Sequence of chain 2.A:
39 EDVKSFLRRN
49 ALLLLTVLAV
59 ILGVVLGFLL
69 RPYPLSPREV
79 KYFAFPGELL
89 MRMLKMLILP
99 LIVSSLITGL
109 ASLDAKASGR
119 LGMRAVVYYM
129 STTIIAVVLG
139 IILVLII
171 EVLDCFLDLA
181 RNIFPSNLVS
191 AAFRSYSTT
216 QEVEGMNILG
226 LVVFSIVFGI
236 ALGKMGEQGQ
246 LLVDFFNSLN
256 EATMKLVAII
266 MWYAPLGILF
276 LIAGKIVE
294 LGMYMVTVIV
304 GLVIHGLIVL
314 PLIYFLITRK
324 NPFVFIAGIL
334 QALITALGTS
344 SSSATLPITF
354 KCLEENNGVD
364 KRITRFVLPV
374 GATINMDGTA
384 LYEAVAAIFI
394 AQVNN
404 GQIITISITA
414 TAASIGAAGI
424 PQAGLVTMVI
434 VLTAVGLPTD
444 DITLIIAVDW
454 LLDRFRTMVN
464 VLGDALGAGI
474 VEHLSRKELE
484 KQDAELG

A protein and the small-molecule ligand that binds it are described below.
Small molecule (SMILES): N[C@@H](CC(=O)O)C(=O)O

Binding-site contacts:
Ligand atom N contacts residue ILE423 of chain 2.A at 3.4 Å (h-bond).
Ligand atom CG contacts residue ILE423 of chain 2.A at 4.0 Å (hydrophobic).
Ligand atom C contacts residue THR460 of chain 2.A at 3.7 Å.
Ligand atom C contacts residue ASN463 of chain 2.A at 3.6 Å.
Ligand atom OXT contacts residue GLY422 of chain 2.A at 3.1 Å (h-bond).
Ligand atom OXT contacts residue THR460 of chain 2.A at 3.9 Å.
Ligand atom O contacts residue ASN463 of chain 2.A at 2.8 Å (h-bond).
Ligand atom N contacts residue SER343 of chain 2.A at 2.8 Å (h-bond).
Ligand atom CG contacts residue THR382 of chain 2.A at 3.6 Å.
Ligand atom CA contacts residue ASP456 of chain 2.A at 3.8 Å.
Ligand atom O contacts residue GLY422 of chain 2.A at 4.0 Å.
Ligand atom OD2 contacts residue ARG459 of chain 2.A at 3.3 Å (salt-bridge).
Ligand atom OD2 contacts residue ASP456 of chain 2.A at 3.0 Å (salt-bridge).
Ligand atom CG contacts residue ARG459 of chain 2.A at 3.5 Å.
Ligand atom O contacts residue SER345 of chain 2.A at 2.7 Å (h-bond).
Ligand atom CA contacts residue THR460 of chain 2.A at 3.4 Å.
Ligand atom CB contacts residue ILE423 of chain 2.A at 3.4 Å (hydrophobic).
Ligand atom OD2 contacts residue GLN425 of chain 2.A at 3.7 Å.
Ligand atom OD2 contacts residue ALA426 of chain 2.A at 2.9 Å (h-bond).
Ligand atom CG contacts residue ALA426 of chain 2.A at 3.9 Å (hydrophobic).
Ligand atom OXT contacts residue SER344 of chain 2.A at 3.4 Å.
Ligand atom CB contacts residue THR382 of chain 2.A at 3.8 Å.
Ligand atom OD2 contacts residue GLY427 of chain 2.A at 2.8 Å (h-bond).
Ligand atom C contacts residue GLY422 of chain 2.A at 4.0 Å.
Ligand atom OD1 contacts residue GLY427 of chain 2.A at 3.5 Å (h-bond).
Ligand atom OD1 contacts residue THR382 of chain 2.A at 2.7 Å (h-bond).
Ligand atom OXT contacts residue SER343 of chain 2.A at 3.5 Å (h-bond).
Ligand atom OD1 contacts residue ASP456 of chain 2.A at 3.8 Å.
Ligand atom OXT contacts residue SER345 of chain 2.A at 2.8 Å (h-bond).
Ligand atom CG contacts residue ASP456 of chain 2.A at 3.4 Å.
Ligand atom OD1 contacts residue ARG459 of chain 2.A at 3.0 Å (salt-bridge).
Ligand atom CA contacts residue ILE423 of chain 2.A at 3.8 Å (hydrophobic).
Ligand atom CA contacts residue ASN463 of chain 2.A at 3.7 Å.
Ligand atom OXT contacts residue ILE423 of chain 2.A at 3.6 Å.
Ligand atom N contacts residue ASP456 of chain 2.A at 2.8 Å (salt-bridge).
Ligand atom N contacts residue THR460 of chain 2.A at 2.8 Å (h-bond).
Ligand atom OD2 contacts residue ILE423 of chain 2.A at 3.5 Å (h-bond).
Ligand atom CG contacts residue GLY427 of chain 2.A at 3.4 Å.
Ligand atom C contacts residue SER345 of chain 2.A at 3.4 Å.
Ligand atom CB contacts residue ALA421 of chain 2.A at 3.4 Å (hydrophobic).